The small molecule below binds the protein below.
Small molecule (SMILES): O=C(CO)[C@@H](O)[C@@H](O)CO

Binding-site contacts:
Ligand atom C3 contacts residue GLU78 of chain 2.A at 3.6 Å.
Ligand atom O3 contacts residue GLU78 of chain 2.A at 2.8 Å (salt-bridge).
Ligand atom C3 contacts residue SER79 of chain 2.A at 4.2 Å.
Ligand atom O1 contacts residue LYS43 of chain 2.A at 4.0 Å.
Ligand atom C4 contacts residue ASN81 of chain 2.A at 3.4 Å.
Ligand atom O5 contacts residue GLU82 of chain 2.A at 4.1 Å.
Ligand atom C5 contacts residue ASN81 of chain 2.A at 3.2 Å.
Ligand atom C2 contacts residue SER79 of chain 2.A at 4.0 Å.
Ligand atom O5 contacts residue LEU80 of chain 2.A at 3.9 Å.
Ligand atom C1 contacts residue MET44 of chain 2.A at 4.0 Å (hydrophobic).
Ligand atom C1 contacts residue SER79 of chain 2.A at 3.2 Å.
Ligand atom C2 contacts residue GLU78 of chain 2.A at 3.8 Å.
Ligand atom O1 contacts residue GLU78 of chain 2.A at 3.0 Å (salt-bridge).
Ligand atom O5 contacts residue ASN81 of chain 2.A at 3.3 Å (h-bond).
Ligand atom O2 contacts residue LYS43 of chain 2.A at 4.0 Å.
Ligand atom C3 contacts residue ASN81 of chain 2.A at 4.0 Å.
Ligand atom C4 contacts residue GLU78 of chain 2.A at 4.3 Å.
Ligand atom O1 contacts residue MET44 of chain 2.A at 2.9 Å.
Ligand atom C4 contacts residue LEU80 of chain 2.A at 4.1 Å (hydrophobic).
Ligand atom C1 contacts residue GLU78 of chain 2.A at 3.0 Å.
Ligand atom O1 contacts residue SER79 of chain 2.A at 4.2 Å.
Ligand atom C5 contacts residue LEU80 of chain 2.A at 3.5 Å (hydrophobic).
Ligand atom C1 contacts residue LEU80 of chain 2.A at 4.2 Å (hydrophobic).
Ligand atom O4 contacts residue ASN81 of chain 2.A at 4.3 Å.
Ligand atom O1 contacts residue THR41 of chain 2.A at 4.2 Å.
Ligand atom C5 contacts residue SER79 of chain 2.A at 3.9 Å.
Ligand atom O3 contacts residue ASN81 of chain 2.A at 4.4 Å.
Ligand atom C3 contacts residue LEU80 of chain 2.A at 4.2 Å (hydrophobic).

Sequence of chain 2.A:
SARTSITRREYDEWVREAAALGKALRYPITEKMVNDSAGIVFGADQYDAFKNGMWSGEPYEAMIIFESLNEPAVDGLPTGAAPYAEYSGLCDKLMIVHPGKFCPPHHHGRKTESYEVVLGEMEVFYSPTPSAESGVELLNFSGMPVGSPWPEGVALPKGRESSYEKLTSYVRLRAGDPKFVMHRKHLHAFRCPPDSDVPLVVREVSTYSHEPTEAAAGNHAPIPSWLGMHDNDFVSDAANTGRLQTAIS